Sequence of chain 1.E:
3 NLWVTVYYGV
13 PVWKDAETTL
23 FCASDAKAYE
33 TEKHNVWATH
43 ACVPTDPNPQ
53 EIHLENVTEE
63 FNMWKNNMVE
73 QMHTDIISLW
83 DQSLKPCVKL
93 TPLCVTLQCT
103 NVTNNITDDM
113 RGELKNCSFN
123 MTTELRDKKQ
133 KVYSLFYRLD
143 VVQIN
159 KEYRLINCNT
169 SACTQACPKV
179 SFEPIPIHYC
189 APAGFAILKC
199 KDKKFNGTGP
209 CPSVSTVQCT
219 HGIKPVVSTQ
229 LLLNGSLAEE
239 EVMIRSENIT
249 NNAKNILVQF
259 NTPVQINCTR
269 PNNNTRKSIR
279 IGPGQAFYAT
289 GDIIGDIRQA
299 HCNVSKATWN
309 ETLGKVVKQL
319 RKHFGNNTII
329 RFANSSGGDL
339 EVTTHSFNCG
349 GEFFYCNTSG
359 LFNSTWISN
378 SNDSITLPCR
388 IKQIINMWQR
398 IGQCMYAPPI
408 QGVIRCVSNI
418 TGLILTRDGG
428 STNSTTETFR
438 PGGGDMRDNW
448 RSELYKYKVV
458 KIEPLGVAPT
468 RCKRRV

Binding-site contacts:
Ligand atom C8 contacts residue THR267 of chain 1.E at 4.1 Å.
Ligand atom O7 contacts residue ASN301 of chain 1.E at 3.6 Å.
Ligand atom C2 contacts residue ASN301 of chain 1.E at 2.4 Å.
Ligand atom C1 contacts residue ASN301 of chain 1.E at 1.4 Å.
Ligand atom O7 contacts residue HIS299 of chain 1.E at 2.4 Å (h-bond).
Ligand atom C1 contacts residue HIS299 of chain 1.E at 4.2 Å.
Ligand atom N2 contacts residue ASN301 of chain 1.E at 2.8 Å (h-bond).
Ligand atom C7 contacts residue HIS299 of chain 1.E at 3.6 Å.
Ligand atom C7 contacts residue ASN301 of chain 1.E at 3.4 Å.
Ligand atom C5 contacts residue ASN301 of chain 1.E at 3.7 Å.
Ligand atom C1 contacts residue THR383 of chain 1.E at 4.3 Å.
Ligand atom C6 contacts residue THR383 of chain 1.E at 3.8 Å.
Ligand atom O5 contacts residue ASN301 of chain 1.E at 2.4 Å (h-bond).
Ligand atom C4 contacts residue ASN301 of chain 1.E at 4.2 Å.
Ligand atom C5 contacts residue THR383 of chain 1.E at 3.9 Å.
Ligand atom C8 contacts residue HIS299 of chain 1.E at 4.4 Å.
Ligand atom O5 contacts residue THR383 of chain 1.E at 3.6 Å.
Ligand atom C8 contacts residue ASN301 of chain 1.E at 4.5 Å.
Ligand atom C3 contacts residue ASN301 of chain 1.E at 3.8 Å.
Ligand atom C8 contacts residue ARG412 of chain 1.E at 3.5 Å.

This small molecule binds to this protein.
Small molecule (SMILES): CC(=O)N[C@@H]1[C@@H](O)[C@H](O)[C@@H](CO)O[C@H]1O